A small-molecule ligand and the protein it binds are described below.
Small molecule (SMILES): Nc1ncnc2c1ncn2[C@@H]1O[C@H](CO[P](=O)(O)O[P](=O)(O)NP(=O)(O)O)[C@@H](O)[C@H]1O

Binding-site contacts:
Ligand atom C3' contacts residue ASP109 of chain 1.A at 4.1 Å.
Ligand atom N1 contacts residue MET106 of chain 1.A at 3.0 Å (h-bond).
Ligand atom N1 contacts residue ASP104 of chain 1.A at 3.8 Å.
Ligand atom C6 contacts residue ALA50 of chain 1.A at 3.5 Å (hydrophobic).
Ligand atom N9 contacts residue VAL37 of chain 1.A at 4.1 Å.
Ligand atom N6 contacts residue ALA50 of chain 1.A at 3.6 Å.
Ligand atom C6 contacts residue GLN103 of chain 1.A at 4.0 Å.
Ligand atom C5' contacts residue GLU31 of chain 1.A at 3.9 Å.
Ligand atom O3A contacts residue MG1 of chain 1.D at 3.4 Å.
Ligand atom O4' contacts residue VAL37 of chain 1.A at 3.5 Å.
Ligand atom C2' contacts residue LYS112 of chain 1.A at 4.0 Å.
Ligand atom O2' contacts residue ASP109 of chain 1.A at 2.6 Å (salt-bridge).
Ligand atom C6 contacts residue ASP104 of chain 1.A at 3.8 Å.
Ligand atom C5' contacts residue VAL37 of chain 1.A at 3.7 Å (hydrophobic).
Ligand atom N7 contacts residue GLN103 of chain 1.A at 3.8 Å.
Ligand atom C5' contacts residue GLY32 of chain 1.A at 3.9 Å.
Ligand atom O2A contacts residue MG1 of chain 1.D at 3.9 Å.
Ligand atom C4' contacts residue GLY30 of chain 1.A at 4.0 Å.
Ligand atom N1 contacts residue LEU105 of chain 1.A at 3.9 Å.
Ligand atom C5 contacts residue LEU154 of chain 1.A at 4.1 Å (hydrophobic).
Ligand atom O4' contacts residue ILE29 of chain 1.A at 3.8 Å.
Ligand atom C4' contacts residue VAL37 of chain 1.A at 4.0 Å (hydrophobic).
Ligand atom C3' contacts residue LYS112 of chain 1.A at 4.0 Å.
Ligand atom N6 contacts residue LEU154 of chain 1.A at 3.8 Å.
Ligand atom O1A contacts residue VAL37 of chain 1.A at 3.9 Å.
Ligand atom O2' contacts residue LYS112 of chain 1.A at 3.1 Å (salt-bridge).
Ligand atom N1 contacts residue ALA50 of chain 1.A at 3.5 Å.
Ligand atom C2 contacts residue LEU105 of chain 1.A at 3.9 Å (hydrophobic).
Ligand atom O3' contacts residue LYS112 of chain 1.A at 2.9 Å (salt-bridge).
Ligand atom C6 contacts residue LEU154 of chain 1.A at 4.1 Å (hydrophobic).
Ligand atom C1' contacts residue ILE29 of chain 1.A at 3.9 Å (hydrophobic).
Ligand atom N6 contacts residue GLN103 of chain 1.A at 3.1 Å (h-bond).
Ligand atom O1A contacts residue GLY32 of chain 1.A at 3.1 Å.
Ligand atom C2 contacts residue MET106 of chain 1.A at 3.2 Å (hydrophobic).
Ligand atom N6 contacts residue ASP104 of chain 1.A at 3.0 Å (salt-bridge).
Ligand atom O3' contacts residue ILE29 of chain 1.A at 4.1 Å.
Ligand atom N3 contacts residue ILE29 of chain 1.A at 4.0 Å.
Ligand atom C2' contacts residue ASP109 of chain 1.A at 3.6 Å.
Ligand atom C6 contacts residue MET106 of chain 1.A at 4.0 Å (hydrophobic).
Ligand atom N7 contacts residue LEU154 of chain 1.A at 4.0 Å.

Sequence of chain 1.A:
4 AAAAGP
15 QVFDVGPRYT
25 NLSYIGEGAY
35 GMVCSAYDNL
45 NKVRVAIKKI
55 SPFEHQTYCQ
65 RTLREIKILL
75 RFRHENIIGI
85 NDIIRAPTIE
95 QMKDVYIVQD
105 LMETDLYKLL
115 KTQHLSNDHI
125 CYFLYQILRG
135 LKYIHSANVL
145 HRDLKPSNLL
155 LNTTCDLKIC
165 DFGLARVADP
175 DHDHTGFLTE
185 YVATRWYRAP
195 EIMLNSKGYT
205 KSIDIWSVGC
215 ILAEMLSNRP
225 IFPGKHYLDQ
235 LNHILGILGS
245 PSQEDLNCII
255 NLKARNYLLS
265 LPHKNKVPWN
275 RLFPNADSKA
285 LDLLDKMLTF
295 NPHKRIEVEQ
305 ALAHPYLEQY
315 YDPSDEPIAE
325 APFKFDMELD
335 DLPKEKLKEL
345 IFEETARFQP